This small molecule binds to this protein.
Small molecule (SMILES): CC(=O)N[C@@H]1[C@@H](O)[C@H](O)[C@@H](CO)O[C@H]1O

Sequence of chain 1.A:
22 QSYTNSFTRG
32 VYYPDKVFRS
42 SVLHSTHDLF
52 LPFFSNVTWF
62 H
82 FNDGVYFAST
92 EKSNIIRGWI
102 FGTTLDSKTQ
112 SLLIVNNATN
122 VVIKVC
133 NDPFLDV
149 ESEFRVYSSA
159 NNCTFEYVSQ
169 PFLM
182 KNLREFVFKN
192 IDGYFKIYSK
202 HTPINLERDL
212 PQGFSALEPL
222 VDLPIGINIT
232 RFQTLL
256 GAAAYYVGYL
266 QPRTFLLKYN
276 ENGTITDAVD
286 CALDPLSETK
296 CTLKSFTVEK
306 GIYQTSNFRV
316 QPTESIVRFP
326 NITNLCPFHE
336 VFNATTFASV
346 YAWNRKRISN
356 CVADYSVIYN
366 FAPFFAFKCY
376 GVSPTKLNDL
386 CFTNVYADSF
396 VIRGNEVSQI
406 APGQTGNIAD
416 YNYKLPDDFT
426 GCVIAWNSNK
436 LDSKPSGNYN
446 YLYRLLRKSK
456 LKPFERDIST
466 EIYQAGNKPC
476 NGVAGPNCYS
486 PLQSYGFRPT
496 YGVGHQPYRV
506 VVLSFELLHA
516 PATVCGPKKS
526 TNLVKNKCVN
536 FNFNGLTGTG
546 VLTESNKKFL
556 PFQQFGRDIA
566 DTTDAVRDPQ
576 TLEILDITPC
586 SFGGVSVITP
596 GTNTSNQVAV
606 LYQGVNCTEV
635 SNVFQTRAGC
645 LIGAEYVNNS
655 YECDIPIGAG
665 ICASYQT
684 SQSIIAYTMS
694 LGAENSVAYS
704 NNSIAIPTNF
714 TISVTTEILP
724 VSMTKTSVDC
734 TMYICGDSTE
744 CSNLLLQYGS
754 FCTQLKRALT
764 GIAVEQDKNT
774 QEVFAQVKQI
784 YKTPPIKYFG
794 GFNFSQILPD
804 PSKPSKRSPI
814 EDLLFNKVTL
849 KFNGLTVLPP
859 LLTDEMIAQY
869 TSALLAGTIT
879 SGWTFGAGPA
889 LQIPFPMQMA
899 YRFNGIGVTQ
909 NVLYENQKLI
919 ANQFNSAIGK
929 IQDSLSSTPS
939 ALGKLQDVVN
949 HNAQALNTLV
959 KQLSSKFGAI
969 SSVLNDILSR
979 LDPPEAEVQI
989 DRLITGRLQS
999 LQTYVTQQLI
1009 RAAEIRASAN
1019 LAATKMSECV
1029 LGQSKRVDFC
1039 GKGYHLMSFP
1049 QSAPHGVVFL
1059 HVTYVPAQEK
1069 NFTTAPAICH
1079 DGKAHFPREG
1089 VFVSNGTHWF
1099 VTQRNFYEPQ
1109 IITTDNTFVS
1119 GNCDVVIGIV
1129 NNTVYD

Binding-site contacts:
Ligand atom N2 contacts residue ASN611 of chain 1.A at 2.9 Å (h-bond).
Ligand atom C1 contacts residue GLN639 of chain 1.A at 4.4 Å.
Ligand atom O5 contacts residue ASN611 of chain 1.A at 2.4 Å (h-bond).
Ligand atom C3 contacts residue ASN611 of chain 1.A at 3.8 Å.
Ligand atom C1 contacts residue ASN611 of chain 1.A at 1.4 Å.
Ligand atom C2 contacts residue ASN611 of chain 1.A at 2.5 Å.
Ligand atom C5 contacts residue ASN611 of chain 1.A at 3.7 Å.
Ligand atom C7 contacts residue ASN611 of chain 1.A at 3.6 Å.
Ligand atom C4 contacts residue ASN611 of chain 1.A at 4.2 Å.
Ligand atom O7 contacts residue ASN611 of chain 1.A at 3.9 Å.